Binding-site contacts:
Ligand atom C23 contacts residue 90A1 of chain 1.G at 3.6 Å.
Ligand atom C14 contacts residue LYS50 of chain 1.A at 3.6 Å.
Ligand atom N30 contacts residue ASP102 of chain 1.A at 2.7 Å (salt-bridge).
Ligand atom C14 contacts residue GLN101 of chain 1.A at 3.4 Å.
Ligand atom C12 contacts residue GLN101 of chain 1.A at 3.7 Å.
Ligand atom C13 contacts residue LYS50 of chain 1.A at 3.4 Å.
Ligand atom N7 contacts residue LYS50 of chain 1.A at 3.8 Å.
Ligand atom C23 contacts residue ALA48 of chain 1.A at 3.8 Å (hydrophobic).
Ligand atom N28 contacts residue ALA48 of chain 1.A at 3.8 Å.
Ligand atom C13 contacts residue ILE49 of chain 1.A at 3.8 Å (hydrophobic).
Ligand atom C2 contacts residue ASP163 of chain 1.A at 3.5 Å.
Ligand atom N28 contacts residue MET104 of chain 1.A at 2.9 Å (h-bond).
Ligand atom N25 contacts residue 90A1 of chain 1.G at 3.2 Å.
Ligand atom C22 contacts residue GLN101 of chain 1.A at 3.4 Å.
Ligand atom C13 contacts residue GLN101 of chain 1.A at 3.7 Å.
Ligand atom N28 contacts residue LEU103 of chain 1.A at 3.7 Å.
Ligand atom C12 contacts residue LYS50 of chain 1.A at 3.7 Å.
Ligand atom C1 contacts residue ASP163 of chain 1.A at 3.4 Å.
Ligand atom C6 contacts residue ASN150 of chain 1.A at 3.7 Å.
Ligand atom C24 contacts residue 90A1 of chain 1.G at 2.5 Å.
Ligand atom C1 contacts residue ASN150 of chain 1.A at 3.6 Å.
Ligand atom C27 contacts residue LEU152 of chain 1.A at 3.4 Å (hydrophobic).
Ligand atom C15 contacts residue GLN101 of chain 1.A at 3.2 Å.
Ligand atom N30 contacts residue LEU152 of chain 1.A at 3.4 Å.
Ligand atom C16 contacts residue GLN101 of chain 1.A at 3.5 Å.
Ligand atom C27 contacts residue ASP102 of chain 1.A at 3.6 Å.
Ligand atom C23 contacts residue LEU152 of chain 1.A at 3.5 Å (hydrophobic).
Ligand atom N28 contacts residue ASP102 of chain 1.A at 3.7 Å.
Ligand atom C15 contacts residue LYS50 of chain 1.A at 3.8 Å.
Ligand atom N30 contacts residue GLN101 of chain 1.A at 3.3 Å (h-bond).
Ligand atom N29 contacts residue 90A1 of chain 1.G at 1.4 Å.
Ligand atom C11 contacts residue GLN101 of chain 1.A at 3.7 Å.
Ligand atom N28 contacts residue 90A1 of chain 1.G at 2.4 Å.
Ligand atom C14 contacts residue ILE99 of chain 1.A at 3.2 Å (hydrophobic).
Ligand atom C15 contacts residue ILE99 of chain 1.A at 3.8 Å (hydrophobic).
Ligand atom C27 contacts residue 90A1 of chain 1.G at 3.4 Å.
Ligand atom C22 contacts residue LEU152 of chain 1.A at 3.8 Å (hydrophobic).
Ligand atom C27 contacts residue ALA48 of chain 1.A at 3.6 Å (hydrophobic).
Ligand atom C2 contacts residue TYR32 of chain 1.A at 3.4 Å (hydrophobic).
Ligand atom C1 contacts residue TYR32 of chain 1.A at 3.3 Å (hydrophobic).

The protein below binds the small molecule below.
Small molecule (SMILES): Nc1n[nH]c2nnc(-c3c(-c4ccccc4)nn4ccccc34)cc12

Sequence of chain 1.A:
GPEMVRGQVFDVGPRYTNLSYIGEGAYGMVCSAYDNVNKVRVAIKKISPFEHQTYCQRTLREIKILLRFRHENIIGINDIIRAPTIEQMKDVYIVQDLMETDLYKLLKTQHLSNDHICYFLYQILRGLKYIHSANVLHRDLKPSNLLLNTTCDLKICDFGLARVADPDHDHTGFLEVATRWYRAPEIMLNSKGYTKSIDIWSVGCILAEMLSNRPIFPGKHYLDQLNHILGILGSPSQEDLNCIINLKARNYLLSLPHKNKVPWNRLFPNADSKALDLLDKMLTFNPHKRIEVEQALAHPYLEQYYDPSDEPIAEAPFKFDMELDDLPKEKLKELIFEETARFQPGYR